This protein binds this small molecule.
Small molecule (SMILES): CC(C)C[C@@H]1NC(=O)[C@H](C)NC(=O)[C@@]2(/C=C/CCCCCC[C@](C)(NC(=O)[C@H](CCC(N)=O)NC(=O)[C@@H](N)CC(N)=O)C(=O)N[C@@H](CCCN=C(N)N)C(=O)N[C@@H](C)C(=O)N[C@@H](CCC(N)=O)C(=O)N2)CC[C@H]2C[C@H]2CCC[C@](C)(C(=O)N[C@H](C(=O)N[C@H](C=O)CC(N)=O)C(C)C)NC(=O)[C@H](CCC(N)=O)NC1=O

Sequence of chain 1.C:
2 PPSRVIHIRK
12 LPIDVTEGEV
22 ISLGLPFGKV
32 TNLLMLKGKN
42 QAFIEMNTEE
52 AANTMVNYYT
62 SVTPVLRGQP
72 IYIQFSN

Binding-site contacts:
Ligand atom N contacts residue NH21 of chain 1.MA at 3.5 Å (h-bond).
Ligand atom C contacts residue NH21 of chain 1.MA at 1.3 Å.
Ligand atom NE contacts residue GLU18 of chain 1.C at 3.1 Å (salt-bridge).
Ligand atom CG contacts residue ILE22 of chain 1.C at 4.0 Å (hydrophobic).
Ligand atom O contacts residue ILE22 of chain 1.C at 4.1 Å.
Ligand atom N contacts residue ILE22 of chain 1.C at 3.6 Å.
Ligand atom OD1 contacts residue LYS30 of chain 1.C at 3.3 Å.
Ligand atom OD1 contacts residue LYS38 of chain 1.C at 3.8 Å.
Ligand atom CG1 contacts residue ILE22 of chain 1.C at 3.6 Å (hydrophobic).
Ligand atom CD2 contacts residue ILE22 of chain 1.C at 4.1 Å (hydrophobic).
Ligand atom CB contacts residue GLU18 of chain 1.C at 3.6 Å.
Ligand atom CB contacts residue GLY19 of chain 1.C at 4.0 Å.
Ligand atom CD1 contacts residue LEU34 of chain 1.C at 3.9 Å (hydrophobic).
Ligand atom CB contacts residue NH21 of chain 1.MA at 2.6 Å.
Ligand atom CA contacts residue GLU18 of chain 1.C at 4.1 Å.
Ligand atom CD contacts residue GLU18 of chain 1.C at 3.7 Å.
Ligand atom O contacts residue GLU18 of chain 1.C at 4.1 Å.
Ligand atom CD2 contacts residue THR32 of chain 1.C at 4.0 Å.
Ligand atom CZ contacts residue GLU18 of chain 1.C at 3.5 Å.
Ligand atom CD1 contacts residue ASN33 of chain 1.C at 3.6 Å.
Ligand atom CG contacts residue NH21 of chain 1.MA at 4.1 Å.
Ligand atom CB contacts residue ILE22 of chain 1.C at 4.1 Å (hydrophobic).
Ligand atom NE2 contacts residue ASN33 of chain 1.C at 3.5 Å (h-bond).
Ligand atom NH2 contacts residue GLU18 of chain 1.C at 3.2 Å (salt-bridge).
Ligand atom CA contacts residue NH21 of chain 1.MA at 2.4 Å.
Ligand atom CD2 contacts residue ASN33 of chain 1.C at 3.6 Å.
Ligand atom CG contacts residue LYS38 of chain 1.C at 4.1 Å.
Ligand atom ND2 contacts residue VAL31 of chain 1.C at 2.9 Å (h-bond).
Ligand atom OD1 contacts residue VAL31 of chain 1.C at 2.8 Å (h-bond).
Ligand atom C contacts residue ILE22 of chain 1.C at 4.0 Å (hydrophobic).
Ligand atom O contacts residue GLU18 of chain 1.C at 4.1 Å.
Ligand atom O contacts residue NH21 of chain 1.MA at 2.2 Å (h-bond).
Ligand atom CG contacts residue VAL31 of chain 1.C at 3.2 Å (hydrophobic).
Ligand atom CB contacts residue ILE22 of chain 1.C at 3.6 Å (hydrophobic).
Ligand atom CG contacts residue LYS30 of chain 1.C at 4.2 Å.
Ligand atom CD1 contacts residue THR32 of chain 1.C at 4.2 Å.
Ligand atom CG1 contacts residue LEU26 of chain 1.C at 3.3 Å (hydrophobic).
Ligand atom CA contacts residue ILE22 of chain 1.C at 4.0 Å (hydrophobic).
Ligand atom CD2 contacts residue VAL31 of chain 1.C at 3.2 Å (hydrophobic).
Ligand atom CB contacts residue LEU34 of chain 1.C at 4.0 Å (hydrophobic).